Sequence of chain 1.T:
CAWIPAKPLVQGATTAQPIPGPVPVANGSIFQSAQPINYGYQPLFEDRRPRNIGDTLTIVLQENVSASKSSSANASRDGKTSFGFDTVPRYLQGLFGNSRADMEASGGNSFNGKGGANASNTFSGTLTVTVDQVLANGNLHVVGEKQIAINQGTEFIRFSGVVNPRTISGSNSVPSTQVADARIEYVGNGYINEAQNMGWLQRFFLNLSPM

Sequence of chain 1.S:
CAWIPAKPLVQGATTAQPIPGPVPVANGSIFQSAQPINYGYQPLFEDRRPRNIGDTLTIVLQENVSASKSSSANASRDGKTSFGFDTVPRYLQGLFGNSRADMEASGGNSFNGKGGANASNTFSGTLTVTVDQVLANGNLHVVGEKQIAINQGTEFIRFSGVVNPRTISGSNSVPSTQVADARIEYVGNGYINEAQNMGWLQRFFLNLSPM

Binding-site contacts:
Ligand atom C1 contacts residue CYS22 of chain 1.T at 1.7 Å (hydrophobic).
Ligand atom C2 contacts residue ASN228 of chain 1.R at 3.9 Å.
Ligand atom C1 contacts residue TRP24 of chain 1.T at 4.2 Å (hydrophobic).
Ligand atom C7 contacts residue TRP221 of chain 1.S at 3.7 Å (hydrophobic).
Ligand atom C1 contacts residue ALA23 of chain 1.T at 4.4 Å (hydrophobic).
Ligand atom C6 contacts residue TRP221 of chain 1.S at 4.5 Å (hydrophobic).
Ligand atom C1 contacts residue ASN228 of chain 1.R at 4.4 Å.
Ligand atom O1 contacts residue LEU229 of chain 1.R at 4.2 Å.
Ligand atom O1 contacts residue TRP24 of chain 1.T at 3.3 Å.
Ligand atom C3 contacts residue CYS22 of chain 1.T at 3.6 Å (hydrophobic).
Ligand atom C3 contacts residue LEU229 of chain 1.R at 4.2 Å (hydrophobic).
Ligand atom C5 contacts residue TRP221 of chain 1.S at 4.3 Å (hydrophobic).
Ligand atom C4 contacts residue LEU229 of chain 1.R at 3.9 Å (hydrophobic).
Ligand atom C1 contacts residue LEU229 of chain 1.R at 4.3 Å (hydrophobic).
Ligand atom C2 contacts residue LEU229 of chain 1.R at 3.9 Å (hydrophobic).
Ligand atom C2 contacts residue CYS22 of chain 1.T at 2.6 Å (hydrophobic).
Ligand atom C4 contacts residue TRP221 of chain 1.S at 4.2 Å (hydrophobic).
Ligand atom C8 contacts residue TRP221 of chain 1.S at 4.0 Å (hydrophobic).
Ligand atom O1 contacts residue CYS22 of chain 1.T at 2.6 Å (h-bond).

A protein and the small-molecule ligand that binds it are described below.
Small molecule (SMILES): CCCCCCCC(=O)O

Sequence of chain 1.R:
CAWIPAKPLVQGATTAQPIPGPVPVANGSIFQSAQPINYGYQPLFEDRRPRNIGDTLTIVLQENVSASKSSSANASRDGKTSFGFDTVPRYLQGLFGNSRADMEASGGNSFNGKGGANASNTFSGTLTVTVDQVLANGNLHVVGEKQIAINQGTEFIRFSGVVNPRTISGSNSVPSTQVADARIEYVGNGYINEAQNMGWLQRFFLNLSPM